Sequence of chain 1.B:
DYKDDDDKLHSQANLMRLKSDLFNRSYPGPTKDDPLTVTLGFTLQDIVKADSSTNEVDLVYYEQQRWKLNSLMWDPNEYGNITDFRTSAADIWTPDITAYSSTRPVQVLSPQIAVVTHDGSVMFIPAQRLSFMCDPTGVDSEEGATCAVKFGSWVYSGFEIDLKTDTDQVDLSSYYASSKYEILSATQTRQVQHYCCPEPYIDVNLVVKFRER

Sequence of chain 1.A:
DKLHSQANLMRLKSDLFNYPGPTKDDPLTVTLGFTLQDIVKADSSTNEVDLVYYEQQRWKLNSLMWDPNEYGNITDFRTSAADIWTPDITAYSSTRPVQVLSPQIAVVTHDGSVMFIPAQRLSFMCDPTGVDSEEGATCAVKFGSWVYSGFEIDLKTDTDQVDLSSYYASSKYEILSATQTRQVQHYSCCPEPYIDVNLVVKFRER

Binding-site contacts:
Ligand atom C7 contacts residue ILE127 of chain 1.A at 3.4 Å (hydrophobic).
Ligand atom N8 contacts residue GLN66 of chain 1.A at 4.4 Å.
Ligand atom C20 contacts residue TYR64 of chain 1.A at 3.1 Å (hydrophobic).
Ligand atom C3 contacts residue MET125 of chain 1.A at 3.6 Å (hydrophobic).
Ligand atom C11 contacts residue ILE127 of chain 1.A at 4.1 Å (hydrophobic).
Ligand atom N16 contacts residue TYR197 of chain 1.B at 4.3 Å.
Ligand atom C1 contacts residue MET125 of chain 1.A at 3.7 Å (hydrophobic).
Ligand atom C14 contacts residue TRP156 of chain 1.B at 4.4 Å (hydrophobic).
Ligand atom C14 contacts residue SER155 of chain 1.B at 4.1 Å.
Ligand atom C17 contacts residue TYR204 of chain 1.B at 4.5 Å (hydrophobic).
Ligand atom C12 contacts residue TRP156 of chain 1.B at 3.6 Å (hydrophobic).
Ligand atom C21 contacts residue TRP156 of chain 1.B at 3.8 Å (hydrophobic).
Ligand atom C11 contacts residue TYR204 of chain 1.B at 4.0 Å (hydrophobic).
Ligand atom C17 contacts residue TYR197 of chain 1.B at 4.1 Å (hydrophobic).
Ligand atom C21 contacts residue TYR197 of chain 1.B at 4.2 Å (hydrophobic).
Ligand atom N9 contacts residue ILE127 of chain 1.A at 3.7 Å.
Ligand atom N2 contacts residue MET125 of chain 1.A at 3.2 Å.
Ligand atom C3 contacts residue GLN66 of chain 1.A at 3.9 Å.
Ligand atom C19 contacts residue TRP156 of chain 1.B at 4.0 Å (hydrophobic).
Ligand atom C4 contacts residue GLN66 of chain 1.A at 3.6 Å.
Ligand atom C13 contacts residue TRP156 of chain 1.B at 3.4 Å (hydrophobic).
Ligand atom N8 contacts residue ILE127 of chain 1.A at 3.1 Å.
Ligand atom C13 contacts residue TYR102 of chain 1.B at 3.8 Å (hydrophobic).
Ligand atom C6 contacts residue ILE127 of chain 1.A at 4.5 Å (hydrophobic).
Ligand atom C5 contacts residue ILE127 of chain 1.A at 3.8 Å (hydrophobic).
Ligand atom N10 contacts residue ILE127 of chain 1.A at 4.2 Å.
Ligand atom C13 contacts residue SER155 of chain 1.B at 3.6 Å.
Ligand atom N16 contacts residue TRP156 of chain 1.B at 4.3 Å.
Ligand atom C15 contacts residue TYR197 of chain 1.B at 3.7 Å (hydrophobic).
Ligand atom C4 contacts residue ILE127 of chain 1.A at 4.2 Å (hydrophobic).
Ligand atom C21 contacts residue TYR102 of chain 1.B at 3.5 Å (hydrophobic).
Ligand atom C14 contacts residue TYR102 of chain 1.B at 3.5 Å (hydrophobic).
Ligand atom C4 contacts residue MET125 of chain 1.A at 4.4 Å (hydrophobic).
Ligand atom C6 contacts residue TYR204 of chain 1.B at 4.3 Å (hydrophobic).
Ligand atom C14 contacts residue TYR204 of chain 1.B at 4.3 Å (hydrophobic).
Ligand atom C18 contacts residue TRP156 of chain 1.B at 3.7 Å (hydrophobic).
Ligand atom N9 contacts residue TYR64 of chain 1.A at 4.2 Å.
Ligand atom C20 contacts residue TYR197 of chain 1.B at 4.1 Å (hydrophobic).

This small molecule binds to this protein.
Small molecule (SMILES): C[N+]1(C)[C@@H]2CC[C@H]1CC(n1cc(-c3ccncc3)nn1)C2